This small molecule binds to this protein.
Small molecule (SMILES): CC(=O)N[C@@H]1[C@@H](O)[C@H](O)[C@@H](CO)O[C@H]1O

Binding-site contacts:
Ligand atom C7 contacts residue ASN87 of chain 39.C at 3.9 Å.
Ligand atom C8 contacts residue ILE155 of chain 39.C at 3.7 Å (hydrophobic).
Ligand atom O7 contacts residue ASN87 of chain 39.C at 4.4 Å.
Ligand atom C6 contacts residue SER79 of chain 39.C at 3.6 Å.
Ligand atom O5 contacts residue ASN87 of chain 39.C at 2.4 Å (h-bond).
Ligand atom C5 contacts residue ASN87 of chain 39.C at 3.7 Å.
Ligand atom C3 contacts residue ASN87 of chain 39.C at 3.8 Å.
Ligand atom N2 contacts residue ASN87 of chain 39.C at 2.9 Å (h-bond).
Ligand atom O6 contacts residue SER79 of chain 39.C at 2.5 Å (h-bond).
Ligand atom O6 contacts residue LEU91 of chain 39.C at 3.9 Å.
Ligand atom C2 contacts residue ASN87 of chain 39.C at 2.5 Å.
Ligand atom C5 contacts residue SER79 of chain 39.C at 4.3 Å.
Ligand atom O5 contacts residue SER79 of chain 39.C at 3.8 Å.
Ligand atom C4 contacts residue ASN87 of chain 39.C at 4.2 Å.
Ligand atom C1 contacts residue ASN87 of chain 39.C at 1.4 Å.

Sequence of chain 39.C:
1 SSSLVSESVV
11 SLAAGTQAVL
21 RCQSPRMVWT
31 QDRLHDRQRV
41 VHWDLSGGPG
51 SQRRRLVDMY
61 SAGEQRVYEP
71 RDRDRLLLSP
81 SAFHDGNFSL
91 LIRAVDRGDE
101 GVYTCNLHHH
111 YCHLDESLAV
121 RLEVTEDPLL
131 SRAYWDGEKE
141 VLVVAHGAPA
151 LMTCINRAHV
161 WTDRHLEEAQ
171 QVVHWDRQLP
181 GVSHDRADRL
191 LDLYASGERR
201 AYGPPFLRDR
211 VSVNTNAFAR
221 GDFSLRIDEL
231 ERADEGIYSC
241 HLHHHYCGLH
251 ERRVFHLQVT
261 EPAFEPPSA